A small-molecule ligand and the protein it binds are described below.
Small molecule (SMILES): CC(=O)N[C@@H]1[C@@H](O)[C@H](O)[C@@H](CO)O[C@H]1O

Binding-site contacts:
Ligand atom C4 contacts residue ASN105 of chain 1.K at 4.1 Å.
Ligand atom O7 contacts residue ASN105 of chain 1.K at 3.4 Å (h-bond).
Ligand atom C1 contacts residue ASN105 of chain 1.K at 1.4 Å.
Ligand atom N2 contacts residue ASN105 of chain 1.K at 2.7 Å (h-bond).
Ligand atom C3 contacts residue ASN105 of chain 1.K at 3.6 Å.
Ligand atom C7 contacts residue ASN105 of chain 1.K at 3.2 Å.
Ligand atom C5 contacts residue ASN105 of chain 1.K at 3.7 Å.
Ligand atom C8 contacts residue ASN105 of chain 1.K at 4.3 Å.
Ligand atom C2 contacts residue ASN105 of chain 1.K at 2.3 Å.
Ligand atom C6 contacts residue ASN105 of chain 1.K at 4.4 Å.
Ligand atom O5 contacts residue ASN105 of chain 1.K at 2.4 Å (h-bond).

Sequence of chain 1.K:
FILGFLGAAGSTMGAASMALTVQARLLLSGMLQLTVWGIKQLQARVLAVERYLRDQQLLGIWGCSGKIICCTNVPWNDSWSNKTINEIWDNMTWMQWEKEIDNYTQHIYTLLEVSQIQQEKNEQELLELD